This protein binds this small molecule.
Small molecule (SMILES): Nc1ccn([C@@H]2CO[C@H](CO)O2)c(=O)n1

Sequence of chain 1.A:
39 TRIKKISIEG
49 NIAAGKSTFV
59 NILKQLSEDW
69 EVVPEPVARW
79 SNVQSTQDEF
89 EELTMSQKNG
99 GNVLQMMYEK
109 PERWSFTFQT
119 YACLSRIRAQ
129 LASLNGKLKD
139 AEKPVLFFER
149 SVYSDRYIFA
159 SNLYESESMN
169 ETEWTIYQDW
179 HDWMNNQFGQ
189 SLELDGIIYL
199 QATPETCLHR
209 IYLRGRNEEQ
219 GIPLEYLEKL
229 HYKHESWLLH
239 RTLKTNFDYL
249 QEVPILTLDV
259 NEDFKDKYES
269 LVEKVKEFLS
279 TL

Binding-site contacts:
Ligand atom C8 contacts residue GLU73 of chain 1.A at 3.2 Å.
Ligand atom C7 contacts residue PHE157 of chain 1.A at 3.9 Å (hydrophobic).
Ligand atom C5 contacts residue GLU73 of chain 1.A at 4.0 Å.
Ligand atom C1 contacts residue PHE116 of chain 1.A at 3.6 Å (hydrophobic).
Ligand atom C5 contacts residue ARG124 of chain 1.A at 3.7 Å.
Ligand atom C6 contacts residue TYR106 of chain 1.A at 3.3 Å (hydrophobic).
Ligand atom C1 contacts residue PHE157 of chain 1.A at 3.3 Å (hydrophobic).
Ligand atom O3 contacts residue ARG148 of chain 1.A at 3.7 Å.
Ligand atom O4 contacts residue ARG148 of chain 1.A at 3.0 Å (salt-bridge).
Ligand atom C5 contacts residue ASP153 of chain 1.A at 3.8 Å.
Ligand atom C4 contacts residue TYR106 of chain 1.A at 3.9 Å (hydrophobic).
Ligand atom C5 contacts residue PHE157 of chain 1.A at 3.8 Å (hydrophobic).
Ligand atom O1 contacts residue MET105 of chain 1.A at 3.9 Å.
Ligand atom N2 contacts residue PHE116 of chain 1.A at 3.4 Å.
Ligand atom C7 contacts residue TRP78 of chain 1.A at 3.9 Å (hydrophobic).
Ligand atom O1 contacts residue GLN117 of chain 1.A at 3.8 Å.
Ligand atom N3 contacts residue ASP153 of chain 1.A at 2.9 Å (salt-bridge).
Ligand atom C8 contacts residue ARG148 of chain 1.A at 3.9 Å.
Ligand atom O2 contacts residue LEU102 of chain 1.A at 3.5 Å.
Ligand atom N3 contacts residue GLN117 of chain 1.A at 2.9 Å (h-bond).
Ligand atom C7 contacts residue ARG148 of chain 1.A at 3.6 Å.
Ligand atom C3 contacts residue PHE157 of chain 1.A at 3.5 Å (hydrophobic).
Ligand atom O1 contacts residue PHE157 of chain 1.A at 3.5 Å.
Ligand atom N2 contacts residue PHE157 of chain 1.A at 3.3 Å.
Ligand atom O3 contacts residue ILE50 of chain 1.A at 3.6 Å.
Ligand atom O1 contacts residue PHE116 of chain 1.A at 3.6 Å.
Ligand atom O2 contacts residue TYR106 of chain 1.A at 4.0 Å.
Ligand atom O4 contacts residue GLU73 of chain 1.A at 3.1 Å (salt-bridge).
Ligand atom C1 contacts residue GLN117 of chain 1.A at 3.9 Å.
Ligand atom N3 contacts residue PHE157 of chain 1.A at 3.7 Å.
Ligand atom N3 contacts residue ALA120 of chain 1.A at 4.0 Å.
Ligand atom C6 contacts residue LEU102 of chain 1.A at 3.6 Å (hydrophobic).
Ligand atom C4 contacts residue PHE157 of chain 1.A at 3.7 Å (hydrophobic).
Ligand atom C3 contacts residue GLN117 of chain 1.A at 3.8 Å.
Ligand atom N1 contacts residue PHE157 of chain 1.A at 3.5 Å.
Ligand atom C3 contacts residue ASP153 of chain 1.A at 3.8 Å.
Ligand atom O1 contacts residue TYR224 of chain 1.A at 3.9 Å.
Ligand atom C5 contacts residue TRP78 of chain 1.A at 3.9 Å (hydrophobic).
Ligand atom O2 contacts residue TRP78 of chain 1.A at 3.5 Å.
Ligand atom N2 contacts residue GLN117 of chain 1.A at 3.0 Å (h-bond).